The protein below binds the small molecule below.
Small molecule (SMILES): CC[C@H](C)[C@H](NC(=O)[C@@H]1CCCN1C(=O)CNC(=O)[C@@H](NC(=O)[C@@H](N)CC1=NC=NC1)C(C)C)C(=O)N[C@@H](C)C(=O)O

Binding-site contacts:
Ligand atom CG2 contacts residue ARG54 of chain 1.F at 3.7 Å.
Ligand atom CB contacts residue HIS125 of chain 1.F at 3.4 Å.
Ligand atom CG1 contacts residue GLN110 of chain 1.F at 3.4 Å.
Ligand atom CG1 contacts residue ALA100 of chain 1.F at 3.8 Å (hydrophobic).
Ligand atom C contacts residue ALA102 of chain 1.F at 3.7 Å (hydrophobic).
Ligand atom CA contacts residue GLN62 of chain 1.F at 3.2 Å.
Ligand atom CD contacts residue PHE112 of chain 1.F at 4.0 Å (hydrophobic).
Ligand atom CD2 contacts residue GLY71 of chain 1.F at 3.4 Å.
Ligand atom CB contacts residue TRP120 of chain 1.F at 3.7 Å (hydrophobic).
Ligand atom O contacts residue ARG54 of chain 1.F at 2.8 Å (salt-bridge).
Ligand atom CD contacts residue GLN62 of chain 1.F at 3.4 Å.
Ligand atom CA contacts residue ASN101 of chain 1.F at 3.9 Å.
Ligand atom CG1 contacts residue ASN101 of chain 1.F at 3.8 Å.
Ligand atom C contacts residue PHE59 of chain 1.F at 4.0 Å (hydrophobic).
Ligand atom O contacts residue PHE59 of chain 1.F at 3.6 Å.
Ligand atom N contacts residue GLN62 of chain 1.F at 3.9 Å.
Ligand atom CG2 contacts residue ALA102 of chain 1.F at 4.0 Å (hydrophobic).
Ligand atom NE2 contacts residue GLY71 of chain 1.F at 3.4 Å (h-bond).
Ligand atom CB contacts residue GLN110 of chain 1.F at 3.7 Å.
Ligand atom CA contacts residue HIS125 of chain 1.F at 3.7 Å.
Ligand atom C contacts residue TRP120 of chain 1.F at 3.7 Å (hydrophobic).
Ligand atom O contacts residue TRP120 of chain 1.F at 2.9 Å (h-bond).
Ligand atom O contacts residue LEU121 of chain 1.F at 3.7 Å.
Ligand atom CG1 contacts residue GLN62 of chain 1.F at 3.8 Å.
Ligand atom O contacts residue TRP120 of chain 1.F at 3.3 Å.
Ligand atom CG contacts residue PHE112 of chain 1.F at 3.8 Å (hydrophobic).
Ligand atom CA contacts residue ARG54 of chain 1.F at 3.6 Å.
Ligand atom C contacts residue ARG54 of chain 1.F at 3.6 Å.
Ligand atom C contacts residue TRP120 of chain 1.F at 4.0 Å (hydrophobic).
Ligand atom CB contacts residue LEU121 of chain 1.F at 3.9 Å (hydrophobic).
Ligand atom NE2 contacts residue THR72 of chain 1.F at 2.9 Å (h-bond).
Ligand atom N contacts residue ARG54 of chain 1.F at 3.7 Å.
Ligand atom C contacts residue ARG54 of chain 1.F at 3.9 Å.
Ligand atom O contacts residue ALA102 of chain 1.F at 3.0 Å.
Ligand atom O contacts residue PHE59 of chain 1.F at 3.5 Å.
Ligand atom O contacts residue GLN62 of chain 1.F at 3.7 Å.
Ligand atom CE1 contacts residue THR72 of chain 1.F at 3.5 Å.
Ligand atom N contacts residue ASN101 of chain 1.F at 3.4 Å (h-bond).
Ligand atom C contacts residue GLN62 of chain 1.F at 3.9 Å.
Ligand atom CD contacts residue ARG54 of chain 1.F at 3.9 Å.

Sequence of chain 1.F:
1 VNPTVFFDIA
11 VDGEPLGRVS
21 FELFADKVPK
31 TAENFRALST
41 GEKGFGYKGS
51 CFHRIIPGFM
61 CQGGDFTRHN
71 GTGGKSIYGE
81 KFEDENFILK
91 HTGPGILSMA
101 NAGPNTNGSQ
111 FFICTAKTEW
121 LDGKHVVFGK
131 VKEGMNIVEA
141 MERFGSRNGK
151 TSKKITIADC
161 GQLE